A protein and the small-molecule ligand that binds it are described below.
Small molecule (SMILES): OC[C@H]1O[C@@H](O)[C@@H](O)[C@@H](O)[C@@H]1O

Sequence of chain 1.Q:
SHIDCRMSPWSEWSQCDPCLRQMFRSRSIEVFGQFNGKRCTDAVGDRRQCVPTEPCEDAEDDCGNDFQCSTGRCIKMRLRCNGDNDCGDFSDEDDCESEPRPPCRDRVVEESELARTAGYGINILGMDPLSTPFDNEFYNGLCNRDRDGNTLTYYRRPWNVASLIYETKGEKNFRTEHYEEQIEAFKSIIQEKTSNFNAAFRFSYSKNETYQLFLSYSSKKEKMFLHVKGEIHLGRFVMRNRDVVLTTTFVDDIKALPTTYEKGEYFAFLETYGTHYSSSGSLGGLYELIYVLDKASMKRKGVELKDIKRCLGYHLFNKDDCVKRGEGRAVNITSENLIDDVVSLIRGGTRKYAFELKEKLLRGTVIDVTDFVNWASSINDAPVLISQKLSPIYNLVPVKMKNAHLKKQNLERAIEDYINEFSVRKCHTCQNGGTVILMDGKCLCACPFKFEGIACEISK

Binding-site contacts:
Ligand atom O5 contacts residue TRP27 of chain 1.Q at 2.5 Å.
Ligand atom C5 contacts residue TRP27 of chain 1.Q at 3.8 Å (hydrophobic).
Ligand atom C2 contacts residue TRP27 of chain 1.Q at 2.5 Å (hydrophobic).
Ligand atom C5 contacts residue ARG42 of chain 1.Q at 3.8 Å.
Ligand atom O2 contacts residue PRO26 of chain 1.Q at 3.7 Å.
Ligand atom O5 contacts residue ARG42 of chain 1.Q at 3.2 Å (salt-bridge).
Ligand atom C1 contacts residue ARG42 of chain 1.Q at 3.9 Å.
Ligand atom C6 contacts residue ARG42 of chain 1.Q at 3.7 Å.
Ligand atom C3 contacts residue TRP27 of chain 1.Q at 3.9 Å (hydrophobic).
Ligand atom C4 contacts residue TRP27 of chain 1.Q at 4.4 Å (hydrophobic).
Ligand atom O2 contacts residue TRP27 of chain 1.Q at 3.0 Å.
Ligand atom C1 contacts residue TRP27 of chain 1.Q at 1.5 Å (hydrophobic).